This protein binds this small molecule.
Small molecule (SMILES): CC(=O)N[C@H]1[C@H](O[C@H]2[C@H](O)[C@@H](NC(C)=O)CO[C@@H]2CO)O[C@H](CO)[C@@H](O)[C@@H]1O

Binding-site contacts:
Ligand atom O5 contacts residue ASN12 of chain 12.H at 2.7 Å (h-bond).
Ligand atom C1 contacts residue ASN12 of chain 12.H at 2.2 Å.
Ligand atom O7 contacts residue ASN12 of chain 12.H at 3.7 Å.
Ligand atom N2 contacts residue ASN12 of chain 12.H at 3.8 Å.
Ligand atom C7 contacts residue ASN12 of chain 12.H at 3.9 Å.
Ligand atom C5 contacts residue ASN12 of chain 12.H at 4.1 Å.
Ligand atom C2 contacts residue ASN12 of chain 12.H at 3.2 Å.

Sequence of chain 12.H:
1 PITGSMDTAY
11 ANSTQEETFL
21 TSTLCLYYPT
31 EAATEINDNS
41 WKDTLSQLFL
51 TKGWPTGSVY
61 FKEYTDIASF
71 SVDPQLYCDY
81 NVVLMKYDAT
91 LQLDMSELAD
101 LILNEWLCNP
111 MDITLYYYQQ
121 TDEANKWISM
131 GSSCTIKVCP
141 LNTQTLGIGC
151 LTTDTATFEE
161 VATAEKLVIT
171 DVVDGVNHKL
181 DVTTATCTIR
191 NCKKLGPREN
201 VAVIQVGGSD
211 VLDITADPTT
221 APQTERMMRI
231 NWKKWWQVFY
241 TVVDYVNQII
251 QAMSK